A protein and the small-molecule ligand that binds it are described below.
Small molecule (SMILES): Cn1nc(C(F)(F)F)cc1B(O)OC[C@H](O)CO

Sequence of chain 1.A:
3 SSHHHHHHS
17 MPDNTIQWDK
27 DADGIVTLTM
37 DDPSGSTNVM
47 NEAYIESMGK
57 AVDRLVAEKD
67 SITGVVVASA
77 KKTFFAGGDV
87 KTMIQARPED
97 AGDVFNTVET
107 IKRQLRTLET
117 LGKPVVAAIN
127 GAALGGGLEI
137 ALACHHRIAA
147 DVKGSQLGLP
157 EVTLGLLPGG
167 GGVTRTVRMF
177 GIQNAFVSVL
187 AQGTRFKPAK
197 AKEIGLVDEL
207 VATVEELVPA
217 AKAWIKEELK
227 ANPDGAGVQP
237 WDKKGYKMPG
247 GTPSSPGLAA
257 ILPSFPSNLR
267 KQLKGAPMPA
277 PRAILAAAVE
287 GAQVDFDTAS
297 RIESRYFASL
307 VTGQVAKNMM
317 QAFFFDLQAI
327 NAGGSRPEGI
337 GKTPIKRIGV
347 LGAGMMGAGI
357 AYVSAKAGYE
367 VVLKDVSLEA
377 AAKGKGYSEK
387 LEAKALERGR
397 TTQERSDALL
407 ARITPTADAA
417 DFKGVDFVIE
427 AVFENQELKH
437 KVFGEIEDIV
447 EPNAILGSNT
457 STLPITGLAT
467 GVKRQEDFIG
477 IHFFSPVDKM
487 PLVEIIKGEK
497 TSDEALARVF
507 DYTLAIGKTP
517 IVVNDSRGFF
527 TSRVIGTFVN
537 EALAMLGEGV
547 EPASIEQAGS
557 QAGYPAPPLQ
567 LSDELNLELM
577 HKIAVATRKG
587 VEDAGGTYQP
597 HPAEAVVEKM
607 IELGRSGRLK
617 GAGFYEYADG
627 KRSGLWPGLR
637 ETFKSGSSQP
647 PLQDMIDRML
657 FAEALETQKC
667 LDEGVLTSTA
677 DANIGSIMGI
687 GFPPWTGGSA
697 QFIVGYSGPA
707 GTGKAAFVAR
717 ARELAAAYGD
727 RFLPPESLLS

Binding-site contacts:
Ligand atom C3 contacts residue MET89 of chain 1.A at 3.8 Å (hydrophobic).
Ligand atom N2 contacts residue MET89 of chain 1.A at 3.3 Å.
Ligand atom C8 contacts residue MET89 of chain 1.A at 4.1 Å (hydrophobic).
Ligand atom F3 contacts residue THR103 of chain 1.A at 3.5 Å.
Ligand atom C2 contacts residue PHE303 of chain 1.A at 4.0 Å (hydrophobic).
Ligand atom C5 contacts residue YLN1 of chain 1.P at 3.2 Å.
Ligand atom O2 contacts residue GLU157 of chain 1.A at 3.6 Å (salt-bridge).
Ligand atom O2 contacts residue JXL1 of chain 1.M at 2.7 Å.
Ligand atom C2 contacts residue VAL104 of chain 1.A at 4.1 Å (hydrophobic).
Ligand atom O1 contacts residue GLY84 of chain 1.A at 4.1 Å.
Ligand atom C6 contacts residue MET46 of chain 1.A at 3.9 Å (hydrophobic).
Ligand atom C2 contacts residue YLN1 of chain 1.P at 3.8 Å.
Ligand atom O3 contacts residue GLU157 of chain 1.A at 3.9 Å.
Ligand atom F2 contacts residue THR103 of chain 1.A at 3.8 Å.
Ligand atom C5 contacts residue MET46 of chain 1.A at 3.5 Å (hydrophobic).
Ligand atom F2 contacts residue THR88 of chain 1.A at 3.5 Å.
Ligand atom O4 contacts residue VAL104 of chain 1.A at 4.0 Å.
Ligand atom F1 contacts residue YLN1 of chain 1.P at 3.5 Å.
Ligand atom O3 contacts residue PHE303 of chain 1.A at 4.1 Å.
Ligand atom C7 contacts residue GLU157 of chain 1.A at 3.8 Å.
Ligand atom C5 contacts residue MET89 of chain 1.A at 3.9 Å (hydrophobic).
Ligand atom C6 contacts residue GLY83 of chain 1.A at 3.9 Å.
Ligand atom N1 contacts residue MET89 of chain 1.A at 3.5 Å.
Ligand atom C3 contacts residue YLN1 of chain 1.P at 3.7 Å.
Ligand atom C1 contacts residue YLN1 of chain 1.P at 3.5 Å.
Ligand atom C5 contacts residue GLY84 of chain 1.A at 3.6 Å.
Ligand atom C5 contacts residue ASP85 of chain 1.A at 3.2 Å.
Ligand atom C4 contacts residue YLN1 of chain 1.P at 4.0 Å.
Ligand atom N2 contacts residue YLN1 of chain 1.P at 3.1 Å.
Ligand atom O1 contacts residue MET46 of chain 1.A at 4.1 Å.
Ligand atom C8 contacts residue GLU157 of chain 1.A at 4.1 Å.
Ligand atom O4 contacts residue ILE107 of chain 1.A at 4.0 Å.
Ligand atom N1 contacts residue YLN1 of chain 1.P at 3.2 Å.
Ligand atom C8 contacts residue JXL1 of chain 1.M at 4.0 Å.
Ligand atom F1 contacts residue THR88 of chain 1.A at 4.1 Å.
Ligand atom F3 contacts residue VAL100 of chain 1.A at 3.6 Å.
Ligand atom C1 contacts residue MET89 of chain 1.A at 3.7 Å (hydrophobic).
Ligand atom F1 contacts residue VAL100 of chain 1.A at 4.0 Å.
Ligand atom F2 contacts residue YLN1 of chain 1.P at 3.3 Å.
Ligand atom F1 contacts residue MET89 of chain 1.A at 3.6 Å.